Sequence of chain 3.B:
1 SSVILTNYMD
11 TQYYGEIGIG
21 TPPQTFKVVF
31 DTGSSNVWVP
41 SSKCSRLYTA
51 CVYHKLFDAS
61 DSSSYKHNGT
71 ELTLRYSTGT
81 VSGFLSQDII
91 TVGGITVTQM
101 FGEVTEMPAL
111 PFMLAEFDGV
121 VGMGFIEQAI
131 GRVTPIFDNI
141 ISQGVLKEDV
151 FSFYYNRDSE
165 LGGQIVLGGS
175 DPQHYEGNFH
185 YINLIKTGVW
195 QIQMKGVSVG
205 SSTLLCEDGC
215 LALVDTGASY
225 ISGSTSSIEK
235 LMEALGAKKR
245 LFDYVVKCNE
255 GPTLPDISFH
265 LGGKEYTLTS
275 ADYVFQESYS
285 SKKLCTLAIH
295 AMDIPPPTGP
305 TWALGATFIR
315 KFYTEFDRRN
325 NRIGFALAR

This small molecule binds to this protein.
Small molecule (SMILES): COc1ccccc1COCCCOc1ccc(N2C(=O)CNC[C@@H]2COC2=CC3C(=CC=CN3CCCO)C=C2)cc1

Binding-site contacts:
Ligand atom C20 contacts residue ASP31 of chain 3.B at 3.2 Å.
Ligand atom O3 contacts residue TYR13 of chain 3.B at 2.6 Å (h-bond).
Ligand atom C6 contacts residue PHE112 of chain 3.B at 3.4 Å (hydrophobic).
Ligand atom C1 contacts residue PHE117 of chain 3.B at 3.1 Å (hydrophobic).
Ligand atom O7 contacts residue PHE112 of chain 3.B at 3.2 Å.
Ligand atom C6 contacts residue ASP118 of chain 3.B at 3.4 Å.
Ligand atom C1 contacts residue GLY119 of chain 3.B at 3.5 Å.
Ligand atom C5 contacts residue ALA115 of chain 3.B at 3.5 Å (hydrophobic).
Ligand atom C4 contacts residue PHE112 of chain 3.B at 3.6 Å (hydrophobic).
Ligand atom C33 contacts residue VAL104 of chain 3.B at 3.4 Å (hydrophobic).
Ligand atom C18 contacts residue SER223 of chain 3.B at 3.3 Å.
Ligand atom O1 contacts residue PHE112 of chain 3.B at 3.5 Å.
Ligand atom C6 contacts residue HIS54 of chain 3.B at 3.5 Å.
Ligand atom O3 contacts residue GLN12 of chain 3.B at 3.3 Å.
Ligand atom C21 contacts residue ASP31 of chain 3.B at 3.6 Å.
Ligand atom C22 contacts residue GLY33 of chain 3.B at 3.2 Å.
Ligand atom C21 contacts residue ASP219 of chain 3.B at 3.1 Å.
Ligand atom N3 contacts residue ASP31 of chain 3.B at 3.1 Å (salt-bridge).
Ligand atom C21 contacts residue GLY221 of chain 3.B at 3.6 Å.
Ligand atom C24 contacts residue GLY221 of chain 3.B at 3.6 Å.
Ligand atom C7 contacts residue MET107 of chain 3.B at 3.5 Å (hydrophobic).
Ligand atom C19 contacts residue THR11 of chain 3.B at 3.5 Å.
Ligand atom C2 contacts residue PHE112 of chain 3.B at 3.6 Å (hydrophobic).
Ligand atom C8 contacts residue MET107 of chain 3.B at 3.3 Å (hydrophobic).
Ligand atom C33 contacts residue TRP38 of chain 3.B at 3.3 Å (hydrophobic).
Ligand atom C31 contacts residue TRP38 of chain 3.B at 3.5 Å (hydrophobic).
Ligand atom C3 contacts residue ASP118 of chain 3.B at 3.4 Å.
Ligand atom C34 contacts residue THR11 of chain 3.B at 3.5 Å.
Ligand atom C1 contacts residue VAL120 of chain 3.B at 3.2 Å (hydrophobic).
Ligand atom C22 contacts residue ASP31 of chain 3.B at 3.5 Å.
Ligand atom C7 contacts residue ASP118 of chain 3.B at 3.1 Å.
Ligand atom N2 contacts residue ASP219 of chain 3.B at 2.6 Å (salt-bridge).
Ligand atom C7 contacts residue PRO40 of chain 3.B at 3.5 Å (hydrophobic).
Ligand atom C15 contacts residue PRO111 of chain 3.B at 3.3 Å (hydrophobic).
Ligand atom C27 contacts residue ASP31 of chain 3.B at 3.5 Å.
Ligand atom O2 contacts residue VAL104 of chain 3.B at 3.6 Å.
Ligand atom N2 contacts residue ASP31 of chain 3.B at 3.3 Å (salt-bridge).
Ligand atom C23 contacts residue ASP31 of chain 3.B at 3.4 Å.
Ligand atom C5 contacts residue PHE112 of chain 3.B at 3.3 Å (hydrophobic).
Ligand atom C8 contacts residue ASP118 of chain 3.B at 3.2 Å.